Binding-site contacts:
Ligand atom CZ1 contacts residue ASP199 of chain 1.F at 3.7 Å.
Ligand atom CB1 contacts residue HIS43 of chain 1.F at 3.6 Å.
Ligand atom CA2 contacts residue SER226 of chain 1.F at 3.7 Å.
Ligand atom N2 contacts residue HIS43 of chain 1.F at 3.3 Å (h-bond).
Ligand atom CB contacts residue GLY228 of chain 1.F at 3.2 Å.
Ligand atom C3 contacts residue SER205 of chain 1.F at 2.5 Å.
Ligand atom NH2 contacts residue ASP199 of chain 1.F at 3.0 Å (salt-bridge).
Ligand atom NH1 contacts residue GLY230 of chain 1.F at 3.1 Å (h-bond).
Ligand atom O2 contacts residue SER205 of chain 1.F at 2.4 Å (h-bond).
Ligand atom NE contacts residue TRP227 of chain 1.F at 3.6 Å.
Ligand atom CD3 contacts residue GLY228 of chain 1.F at 3.6 Å.
Ligand atom CA2 contacts residue SER205 of chain 1.F at 2.3 Å.
Ligand atom NE contacts residue GLY228 of chain 1.F at 3.4 Å (h-bond).
Ligand atom CB2 contacts residue SER205 of chain 1.F at 2.5 Å.
Ligand atom N2 contacts residue SER226 of chain 1.F at 2.9 Å (h-bond).
Ligand atom O contacts residue TRP227 of chain 1.F at 3.2 Å.
Ligand atom CD3 contacts residue TRP227 of chain 1.F at 3.5 Å (hydrophobic).
Ligand atom NH1 contacts residue ASP199 of chain 1.F at 2.9 Å (salt-bridge).
Ligand atom CB2 contacts residue SER226 of chain 1.F at 3.5 Å.
Ligand atom NH2 contacts residue GLY238 of chain 1.F at 3.6 Å.
Ligand atom N contacts residue GLY228 of chain 1.F at 2.7 Å (h-bond).
Ligand atom O2 contacts residue ASP204 of chain 1.F at 3.7 Å.
Ligand atom CD2 contacts residue TRP227 of chain 1.F at 3.7 Å (hydrophobic).
Ligand atom NH2 contacts residue TRP227 of chain 1.F at 3.8 Å.
Ligand atom C contacts residue GLY228 of chain 1.F at 3.6 Å.
Ligand atom NH2 contacts residue ALA200 of chain 1.F at 3.3 Å (h-bond).
Ligand atom C2 contacts residue HIS43 of chain 1.F at 2.8 Å.
Ligand atom CZ1 contacts residue ALA200 of chain 1.F at 3.3 Å (hydrophobic).
Ligand atom CG1 contacts residue TYR47 of chain 1.F at 3.6 Å (hydrophobic).
Ligand atom CA2 contacts residue HIS43 of chain 1.F at 3.6 Å.
Ligand atom C2 contacts residue SER205 of chain 1.F at 1.4 Å.
Ligand atom NH1 contacts residue ALA200 of chain 1.F at 3.2 Å (h-bond).
Ligand atom N2 contacts residue SER205 of chain 1.F at 2.9 Å (h-bond).
Ligand atom C3 contacts residue HIS43 of chain 1.F at 1.9 Å.
Ligand atom CE2 contacts residue LEU96 of chain 1.F at 3.6 Å (hydrophobic).
Ligand atom CA contacts residue GLY228 of chain 1.F at 3.3 Å.
Ligand atom O2 contacts residue GLY203 of chain 1.F at 3.0 Å (h-bond).
Ligand atom O contacts residue GLY228 of chain 1.F at 3.0 Å (h-bond).
Ligand atom CZ1 contacts residue GLY228 of chain 1.F at 3.8 Å.
Ligand atom CE1 contacts residue TYR47 of chain 1.F at 3.8 Å (hydrophobic).

The protein below binds the small molecule below.
Small molecule (SMILES): NC(=[NH2+])NCCC[C@H](NC(=O)[C@@H]1CCCN1C(=O)[C@H](N)Cc1ccccc1)[C@H](O)CCl

Sequence of chain 1.F:
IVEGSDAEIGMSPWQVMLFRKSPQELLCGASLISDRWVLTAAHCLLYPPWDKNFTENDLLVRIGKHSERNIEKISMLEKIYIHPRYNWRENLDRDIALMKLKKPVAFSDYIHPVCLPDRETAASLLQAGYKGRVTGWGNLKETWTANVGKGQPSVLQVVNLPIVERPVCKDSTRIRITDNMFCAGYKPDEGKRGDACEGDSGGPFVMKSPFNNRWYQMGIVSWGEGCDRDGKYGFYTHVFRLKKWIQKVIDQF